This protein binds this small molecule.
Small molecule (SMILES): NCc1ccc(C(F)(F)F)cc1

Sequence of chain 1.A:
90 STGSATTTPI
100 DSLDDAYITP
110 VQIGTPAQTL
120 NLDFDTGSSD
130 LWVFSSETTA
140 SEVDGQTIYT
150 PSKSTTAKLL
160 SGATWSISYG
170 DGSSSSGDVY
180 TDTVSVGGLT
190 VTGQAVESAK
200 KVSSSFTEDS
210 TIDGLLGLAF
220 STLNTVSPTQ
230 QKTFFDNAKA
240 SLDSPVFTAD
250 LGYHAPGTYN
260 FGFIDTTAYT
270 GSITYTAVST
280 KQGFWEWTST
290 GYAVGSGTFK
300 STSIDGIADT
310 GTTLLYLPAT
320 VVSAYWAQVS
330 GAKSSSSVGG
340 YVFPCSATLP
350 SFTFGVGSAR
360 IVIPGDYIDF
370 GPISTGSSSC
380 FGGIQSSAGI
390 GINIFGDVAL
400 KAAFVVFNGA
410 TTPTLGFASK

Binding-site contacts:
Ligand atom C06 contacts residue DMS1 of chain 1.E at 4.2 Å.
Ligand atom N01 contacts residue U1H1 of chain 1.G at 2.8 Å (h-bond).
Ligand atom F08 contacts residue ILE389 of chain 1.A at 4.2 Å.
Ligand atom C02 contacts residue GLY126 of chain 1.A at 3.4 Å.
Ligand atom C05 contacts residue ASP308 of chain 1.A at 4.3 Å.
Ligand atom C05 contacts residue GLY126 of chain 1.A at 4.1 Å.
Ligand atom C06 contacts residue GLY169 of chain 1.A at 4.2 Å.
Ligand atom F09 contacts residue DMS1 of chain 1.E at 3.2 Å.
Ligand atom N01 contacts residue GLY126 of chain 1.A at 3.8 Å.
Ligand atom C03 contacts residue GLY126 of chain 1.A at 3.6 Å.
Ligand atom C04 contacts residue ILE306 of chain 1.A at 4.3 Å (hydrophobic).
Ligand atom C05 contacts residue PHE283 of chain 1.A at 3.9 Å (hydrophobic).
Ligand atom N01 contacts residue THR311 of chain 1.A at 3.7 Å.
Ligand atom C07 contacts residue ILE391 of chain 1.A at 4.3 Å (hydrophobic).
Ligand atom N01 contacts residue ASP124 of chain 1.A at 2.8 Å (salt-bridge).
Ligand atom C12 contacts residue THR311 of chain 1.A at 4.3 Å.
Ligand atom C12 contacts residue ASP308 of chain 1.A at 4.0 Å.
Ligand atom C03 contacts residue ASP308 of chain 1.A at 3.4 Å.
Ligand atom C04 contacts residue GLY126 of chain 1.A at 3.1 Å.
Ligand atom C03 contacts residue U1H1 of chain 1.G at 4.0 Å.
Ligand atom C11 contacts residue GLY169 of chain 1.A at 3.4 Å.
Ligand atom F09 contacts residue GLY169 of chain 1.A at 3.4 Å.
Ligand atom C05 contacts residue ILE306 of chain 1.A at 4.1 Å (hydrophobic).
Ligand atom C02 contacts residue SER127 of chain 1.A at 4.2 Å.
Ligand atom C04 contacts residue PHE283 of chain 1.A at 3.9 Å (hydrophobic).
Ligand atom F08 contacts residue ILE393 of chain 1.A at 3.6 Å.
Ligand atom C12 contacts residue GLY169 of chain 1.A at 3.8 Å.
Ligand atom C07 contacts residue GLY169 of chain 1.A at 4.2 Å.
Ligand atom C02 contacts residue U1H1 of chain 1.G at 3.3 Å.
Ligand atom C07 contacts residue DMS1 of chain 1.E at 4.1 Å.
Ligand atom N01 contacts residue ASP308 of chain 1.A at 2.6 Å (salt-bridge).
Ligand atom F09 contacts residue ILE389 of chain 1.A at 3.8 Å.
Ligand atom C02 contacts residue ASP308 of chain 1.A at 3.5 Å.
Ligand atom C11 contacts residue DMS1 of chain 1.E at 3.6 Å.
Ligand atom C02 contacts residue ASP124 of chain 1.A at 3.3 Å.
Ligand atom N01 contacts residue GLY310 of chain 1.A at 3.8 Å.
Ligand atom C12 contacts residue U1H1 of chain 1.G at 3.8 Å.
Ligand atom F08 contacts residue ILE391 of chain 1.A at 3.1 Å.
Ligand atom F09 contacts residue ILE393 of chain 1.A at 4.3 Å.
Ligand atom C04 contacts residue ASP308 of chain 1.A at 3.5 Å.